The protein below binds the small molecule below.
Small molecule (SMILES): OC[C@H]1O[C@H](O[C@H]2[C@H](O)[C@@H](O)[C@@H](O)O[C@@H]2CO)[C@H](O)[C@@H](O)[C@@H]1O

Binding-site contacts:
Ligand atom O3 contacts residue TRP341 of chain 1.A at 3.8 Å.
Ligand atom O5 contacts residue ASP15 of chain 1.A at 3.9 Å.
Ligand atom C1 contacts residue LYS16 of chain 1.A at 3.8 Å.
Ligand atom O1 contacts residue LYS16 of chain 1.A at 3.1 Å (salt-bridge).
Ligand atom C1 contacts residue TRP231 of chain 1.A at 3.6 Å (hydrophobic).
Ligand atom C6 contacts residue TRP341 of chain 1.A at 3.6 Å (hydrophobic).
Ligand atom O4 contacts residue ARG67 of chain 1.A at 2.8 Å (salt-bridge).
Ligand atom O6 contacts residue PRO155 of chain 1.A at 3.3 Å.
Ligand atom C3 contacts residue ASP66 of chain 1.A at 3.6 Å.
Ligand atom O3 contacts residue ARG67 of chain 1.A at 2.8 Å (salt-bridge).
Ligand atom O6 contacts residue PHE157 of chain 1.A at 3.7 Å.
Ligand atom O3 contacts residue ASP66 of chain 1.A at 2.7 Å (salt-bridge).
Ligand atom O1 contacts residue ASP15 of chain 1.A at 2.8 Å (salt-bridge).
Ligand atom C2 contacts residue GLU112 of chain 1.A at 3.4 Å.
Ligand atom O2 contacts residue ASP66 of chain 1.A at 2.7 Å (salt-bridge).
Ligand atom C6 contacts residue GLU154 of chain 1.A at 3.4 Å.
Ligand atom O3 contacts residue GLU112 of chain 1.A at 3.7 Å.
Ligand atom O2 contacts residue GLU112 of chain 1.A at 2.6 Å (salt-bridge).
Ligand atom O2 contacts residue LYS16 of chain 1.A at 2.8 Å (salt-bridge).
Ligand atom O6 contacts residue GLU154 of chain 1.A at 2.7 Å (salt-bridge).
Ligand atom O6 contacts residue TYR156 of chain 1.A at 3.0 Å (h-bond).
Ligand atom C2 contacts residue LYS16 of chain 1.A at 3.9 Å.
Ligand atom C4 contacts residue TRP341 of chain 1.A at 3.5 Å (hydrophobic).
Ligand atom C6 contacts residue TYR156 of chain 1.A at 3.9 Å (hydrophobic).
Ligand atom C2 contacts residue ASP66 of chain 1.A at 3.5 Å.
Ligand atom C6 contacts residue PRO155 of chain 1.A at 3.8 Å (hydrophobic).
Ligand atom O5 contacts residue TYR156 of chain 1.A at 3.3 Å.
Ligand atom O2 contacts residue ALA64 of chain 1.A at 3.4 Å.
Ligand atom O4 contacts residue ARG345 of chain 1.A at 3.4 Å (salt-bridge).
Ligand atom O2 contacts residue MET331 of chain 1.A at 3.9 Å.
Ligand atom O2 contacts residue TRP63 of chain 1.A at 3.3 Å (h-bond).
Ligand atom C1 contacts residue TYR156 of chain 1.A at 3.5 Å (hydrophobic).
Ligand atom C3 contacts residue TRP63 of chain 1.A at 3.6 Å (hydrophobic).
Ligand atom O1 contacts residue ASN13 of chain 1.A at 3.5 Å (h-bond).
Ligand atom C2 contacts residue TRP231 of chain 1.A at 3.8 Å (hydrophobic).
Ligand atom O3 contacts residue TRP63 of chain 1.A at 3.2 Å (h-bond).
Ligand atom C4 contacts residue ARG67 of chain 1.A at 3.9 Å.
Ligand atom O3 contacts residue ALA64 of chain 1.A at 3.4 Å.
Ligand atom O4 contacts residue TRP341 of chain 1.A at 3.9 Å.
Ligand atom C1 contacts residue ASP15 of chain 1.A at 3.5 Å.

Sequence of chain 1.A:
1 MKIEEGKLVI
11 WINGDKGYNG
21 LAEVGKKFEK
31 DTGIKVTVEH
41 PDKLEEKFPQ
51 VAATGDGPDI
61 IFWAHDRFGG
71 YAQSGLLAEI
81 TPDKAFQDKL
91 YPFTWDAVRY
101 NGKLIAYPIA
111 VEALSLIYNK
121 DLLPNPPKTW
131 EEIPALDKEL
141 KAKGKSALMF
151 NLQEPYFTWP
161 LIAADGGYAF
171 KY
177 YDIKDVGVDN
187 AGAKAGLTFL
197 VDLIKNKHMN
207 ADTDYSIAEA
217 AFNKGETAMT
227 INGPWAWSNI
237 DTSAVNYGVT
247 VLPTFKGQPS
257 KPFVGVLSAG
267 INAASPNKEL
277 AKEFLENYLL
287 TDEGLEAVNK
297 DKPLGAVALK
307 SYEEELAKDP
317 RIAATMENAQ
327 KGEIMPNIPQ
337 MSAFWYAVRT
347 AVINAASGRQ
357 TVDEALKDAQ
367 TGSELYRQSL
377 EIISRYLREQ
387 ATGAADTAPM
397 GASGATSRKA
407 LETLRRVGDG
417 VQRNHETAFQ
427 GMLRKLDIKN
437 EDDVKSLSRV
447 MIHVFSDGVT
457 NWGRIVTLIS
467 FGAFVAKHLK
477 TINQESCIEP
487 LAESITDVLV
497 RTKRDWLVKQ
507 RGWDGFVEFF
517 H